Binding-site contacts:
Ligand atom CAO contacts residue TYR119 of chain 1.A at 3.3 Å (hydrophobic).
Ligand atom OAD contacts residue TYR119 of chain 1.A at 2.5 Å (h-bond).
Ligand atom CAA contacts residue THR84 of chain 1.A at 3.7 Å.
Ligand atom OAC contacts residue TYR119 of chain 1.A at 3.2 Å (h-bond).
Ligand atom C4 contacts residue SER85 of chain 1.A at 3.5 Å.
Ligand atom OAC contacts residue VAL249 of chain 1.A at 3.8 Å.
Ligand atom CAP contacts residue LEU126 of chain 1.A at 3.8 Å (hydrophobic).
Ligand atom N1 contacts residue HIS245 of chain 1.A at 3.3 Å.
Ligand atom CAG contacts residue MET135 of chain 1.A at 3.6 Å (hydrophobic).
Ligand atom CAR contacts residue THR84 of chain 1.A at 3.4 Å.
Ligand atom CAB contacts residue ILE122 of chain 1.A at 3.4 Å (hydrophobic).
Ligand atom OAC contacts residue TYR269 of chain 1.A at 2.6 Å (h-bond).
Ligand atom N1 contacts residue ILE159 of chain 1.A at 3.4 Å.
Ligand atom CAG contacts residue THR84 of chain 1.A at 3.6 Å.
Ligand atom NAM contacts residue CYS81 of chain 1.A at 3.4 Å (h-bond).
Ligand atom CAF contacts residue MET135 of chain 1.A at 3.1 Å (hydrophobic).
Ligand atom CAG contacts residue LEU126 of chain 1.A at 3.4 Å (hydrophobic).
Ligand atom CAB contacts residue THR88 of chain 1.A at 3.8 Å.
Ligand atom SAN contacts residue PHE78 of chain 1.A at 3.8 Å.
Ligand atom CAO contacts residue SER85 of chain 1.A at 3.7 Å.
Ligand atom CAF contacts residue LEU126 of chain 1.A at 3.7 Å (hydrophobic).
Ligand atom NAM contacts residue SER85 of chain 1.A at 3.0 Å (h-bond).
Ligand atom C2 contacts residue CYS81 of chain 1.A at 3.7 Å (hydrophobic).
Ligand atom CAP contacts residue THR84 of chain 1.A at 3.3 Å.
Ligand atom CAA contacts residue THR88 of chain 1.A at 3.8 Å.
Ligand atom CL6 contacts residue LYS163 of chain 1.A at 3.3 Å.
Ligand atom OAD contacts residue LEU265 of chain 1.A at 3.6 Å.
Ligand atom CL6 contacts residue MET160 of chain 1.A at 3.0 Å.
Ligand atom CAO contacts residue HIS245 of chain 1.A at 3.8 Å.
Ligand atom N1 contacts residue MET160 of chain 1.A at 3.8 Å.
Ligand atom CAO contacts residue TYR269 of chain 1.A at 3.7 Å (hydrophobic).
Ligand atom N3 contacts residue SER85 of chain 1.A at 3.4 Å (h-bond).
Ligand atom C2 contacts residue HIS245 of chain 1.A at 3.6 Å.
Ligand atom CAB contacts residue SER85 of chain 1.A at 3.7 Å.
Ligand atom C6 contacts residue MET160 of chain 1.A at 3.4 Å (hydrophobic).
Ligand atom SAN contacts residue HIS245 of chain 1.A at 3.5 Å.
Ligand atom OAD contacts residue SER85 of chain 1.A at 2.7 Å (h-bond).
Ligand atom OAC contacts residue HIS245 of chain 1.A at 2.8 Å (h-bond).
Ligand atom N3 contacts residue CYS81 of chain 1.A at 3.3 Å.
Ligand atom CAT contacts residue THR84 of chain 1.A at 3.9 Å.

Sequence of chain 1.A:
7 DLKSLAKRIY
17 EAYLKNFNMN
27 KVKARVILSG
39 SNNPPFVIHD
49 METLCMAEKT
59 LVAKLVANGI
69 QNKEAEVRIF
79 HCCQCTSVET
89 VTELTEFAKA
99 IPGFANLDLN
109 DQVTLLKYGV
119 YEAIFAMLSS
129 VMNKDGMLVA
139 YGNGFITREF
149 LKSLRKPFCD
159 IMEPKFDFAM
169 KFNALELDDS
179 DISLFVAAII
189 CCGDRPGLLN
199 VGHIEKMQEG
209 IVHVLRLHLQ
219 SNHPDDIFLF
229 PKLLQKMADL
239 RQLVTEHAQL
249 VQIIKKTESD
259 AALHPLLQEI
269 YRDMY

The small molecule below binds the protein below.
Small molecule (SMILES): Cc1cccc(Nc2cc(Cl)nc(SCC(=O)O)n2)c1C